Binding-site contacts:
Ligand atom O3G contacts residue GLU331 of chain 1.F at 2.0 Å (salt-bridge).
Ligand atom O2A contacts residue LYS150 of chain 1.F at 3.0 Å (salt-bridge).
Ligand atom C8 contacts residue ILE148 of chain 1.F at 3.6 Å (hydrophobic).
Ligand atom C3' contacts residue THR241 of chain 1.F at 3.4 Å.
Ligand atom C4' contacts residue ASN242 of chain 1.F at 3.8 Å.
Ligand atom C2 contacts residue LYS198 of chain 1.F at 3.2 Å.
Ligand atom N6 contacts residue TYR185 of chain 1.F at 3.7 Å.
Ligand atom O1B contacts residue MG1 of chain 1.V at 2.2 Å.
Ligand atom C8 contacts residue LYS150 of chain 1.F at 3.2 Å.
Ligand atom N1 contacts residue LEU186 of chain 1.F at 2.9 Å (h-bond).
Ligand atom C6 contacts residue LYS184 of chain 1.F at 3.8 Å.
Ligand atom O2G contacts residue ASP318 of chain 1.F at 2.4 Å (salt-bridge).
Ligand atom C2 contacts residue LEU186 of chain 1.F at 3.5 Å (hydrophobic).
Ligand atom O1B contacts residue LYS74 of chain 1.F at 3.4 Å (salt-bridge).
Ligand atom PG contacts residue GLU331 of chain 1.F at 3.3 Å.
Ligand atom O2' contacts residue LYS198 of chain 1.F at 3.3 Å.
Ligand atom C5' contacts residue ASN242 of chain 1.F at 3.7 Å.
Ligand atom N3 contacts residue LYS198 of chain 1.F at 2.8 Å (salt-bridge).
Ligand atom N6 contacts residue ILE148 of chain 1.F at 3.6 Å.
Ligand atom O2G contacts residue GLU331 of chain 1.F at 3.6 Å (salt-bridge).
Ligand atom PB contacts residue MG1 of chain 1.V at 3.5 Å.
Ligand atom O3' contacts residue THR241 of chain 1.F at 2.1 Å (h-bond).
Ligand atom C3B contacts residue ASN242 of chain 1.F at 3.0 Å.
Ligand atom N1 contacts residue TYR185 of chain 1.F at 3.6 Å.
Ligand atom O2' contacts residue HIS239 of chain 1.F at 3.2 Å (h-bond).
Ligand atom N7 contacts residue GLN183 of chain 1.F at 3.3 Å (h-bond).
Ligand atom C5 contacts residue GLN183 of chain 1.F at 3.8 Å.
Ligand atom O1G contacts residue ARG222 of chain 1.F at 3.5 Å (salt-bridge).
Ligand atom N6 contacts residue GLN183 of chain 1.F at 3.0 Å (h-bond).
Ligand atom N6 contacts residue LYS184 of chain 1.F at 2.7 Å (salt-bridge).
Ligand atom N7 contacts residue ILE148 of chain 1.F at 3.7 Å.
Ligand atom O2G contacts residue ARG222 of chain 1.F at 3.7 Å.
Ligand atom PG contacts residue ASP318 of chain 1.F at 3.7 Å.
Ligand atom O2A contacts residue LYS74 of chain 1.F at 3.4 Å.
Ligand atom O1B contacts residue GLU331 of chain 1.F at 2.6 Å (salt-bridge).
Ligand atom O2' contacts residue THR241 of chain 1.F at 3.7 Å.
Ligand atom O3G contacts residue MG1 of chain 1.V at 2.4 Å.
Ligand atom N7 contacts residue LYS150 of chain 1.F at 2.9 Å (salt-bridge).
Ligand atom O3G contacts residue ASN333 of chain 1.F at 2.9 Å (h-bond).
Ligand atom O1A contacts residue GLU331 of chain 1.F at 3.4 Å.

Sequence of chain 1.F:
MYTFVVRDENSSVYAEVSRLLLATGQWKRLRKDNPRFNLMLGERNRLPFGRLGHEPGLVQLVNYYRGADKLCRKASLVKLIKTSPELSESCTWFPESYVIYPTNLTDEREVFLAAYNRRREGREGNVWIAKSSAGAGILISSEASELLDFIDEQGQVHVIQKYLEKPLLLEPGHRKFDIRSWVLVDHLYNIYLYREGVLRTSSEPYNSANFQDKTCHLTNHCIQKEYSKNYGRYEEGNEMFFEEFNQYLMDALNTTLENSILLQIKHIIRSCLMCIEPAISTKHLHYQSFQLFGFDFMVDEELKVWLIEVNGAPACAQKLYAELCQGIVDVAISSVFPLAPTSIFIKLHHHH

This protein binds this small molecule.
Small molecule (SMILES): Nc1ncnc2c1ncn2[C@@H]1O[C@H](CO[P](=O)(O)O[P](=O)(O)CP(=O)(O)O)[C@@H](O)[C@H]1O